A small-molecule ligand and the protein it binds are described below.
Small molecule (SMILES): Nc1ccn([C@H]2C[C@H](O[P](=O)(O)OC[C@H]3O[C@@H](n4cnc5c(N)ncnc54)C[C@@H]3O)[C@@H](CO)O2)c(=O)n1

Binding-site contacts:
Ligand atom C6 contacts residue GLY422 of chain 3.A at 3.7 Å.
Ligand atom N7 contacts residue HIS413 of chain 3.A at 4.2 Å.
Ligand atom C4 contacts residue PRO203 of chain 3.A at 4.0 Å (hydrophobic).
Ligand atom C8 contacts residue HIS413 of chain 3.A at 3.9 Å.
Ligand atom C2' contacts residue PRO414 of chain 3.A at 3.6 Å (hydrophobic).
Ligand atom C6 contacts residue VAL202 of chain 3.A at 4.1 Å (hydrophobic).
Ligand atom N6 contacts residue VAL202 of chain 3.A at 4.2 Å.
Ligand atom N6 contacts residue GLY422 of chain 3.A at 3.3 Å (h-bond).
Ligand atom C5 contacts residue ARG91 of chain 3.A at 4.2 Å.
Ligand atom C4 contacts residue VAL202 of chain 3.A at 3.7 Å (hydrophobic).
Ligand atom C6 contacts residue PRO203 of chain 3.A at 4.0 Å (hydrophobic).
Ligand atom C2' contacts residue PRO203 of chain 3.A at 3.3 Å (hydrophobic).
Ligand atom C2 contacts residue GLY422 of chain 3.A at 3.2 Å.
Ligand atom N1 contacts residue VAL202 of chain 3.A at 3.5 Å.
Ligand atom C5 contacts residue VAL202 of chain 3.A at 3.6 Å (hydrophobic).
Ligand atom N6 contacts residue PHE421 of chain 3.A at 3.8 Å.
Ligand atom N1 contacts residue PRO203 of chain 3.A at 4.2 Å.
Ligand atom O3' contacts residue PRO414 of chain 3.A at 4.2 Å.
Ligand atom C5 contacts residue ASP201 of chain 3.A at 3.3 Å.
Ligand atom C4 contacts residue ASP201 of chain 3.A at 3.5 Å.
Ligand atom N1 contacts residue PRO203 of chain 3.A at 3.8 Å.
Ligand atom C2 contacts residue PRO203 of chain 3.A at 4.0 Å (hydrophobic).
Ligand atom C2' contacts residue HIS413 of chain 3.A at 3.7 Å.
Ligand atom C5 contacts residue PRO203 of chain 3.A at 4.0 Å (hydrophobic).
Ligand atom C6 contacts residue SER415 of chain 3.A at 4.1 Å.
Ligand atom C2 contacts residue VAL202 of chain 3.A at 4.1 Å (hydrophobic).
Ligand atom N7 contacts residue SER415 of chain 3.A at 3.9 Å.
Ligand atom N3 contacts residue ASP201 of chain 3.A at 4.2 Å.
Ligand atom N7 contacts residue ASN392 of chain 3.A at 4.2 Å.
Ligand atom C6 contacts residue PRO203 of chain 3.A at 4.0 Å (hydrophobic).
Ligand atom C5 contacts residue PRO203 of chain 3.A at 3.8 Å (hydrophobic).
Ligand atom C4 contacts residue PRO203 of chain 3.A at 4.1 Å (hydrophobic).
Ligand atom N6 contacts residue SER415 of chain 3.A at 3.8 Å.
Ligand atom N1 contacts residue GLY422 of chain 3.A at 2.9 Å (h-bond).
Ligand atom C1' contacts residue PRO203 of chain 3.A at 4.1 Å (hydrophobic).
Ligand atom N4 contacts residue VAL202 of chain 3.A at 2.9 Å (h-bond).
Ligand atom C6 contacts residue VAL202 of chain 3.A at 4.2 Å (hydrophobic).
Ligand atom N7 contacts residue PRO203 of chain 3.A at 4.1 Å.
Ligand atom N6 contacts residue GLY420 of chain 3.A at 3.7 Å.
Ligand atom N4 contacts residue ASP201 of chain 3.A at 2.6 Å.

Sequence of chain 3.A:
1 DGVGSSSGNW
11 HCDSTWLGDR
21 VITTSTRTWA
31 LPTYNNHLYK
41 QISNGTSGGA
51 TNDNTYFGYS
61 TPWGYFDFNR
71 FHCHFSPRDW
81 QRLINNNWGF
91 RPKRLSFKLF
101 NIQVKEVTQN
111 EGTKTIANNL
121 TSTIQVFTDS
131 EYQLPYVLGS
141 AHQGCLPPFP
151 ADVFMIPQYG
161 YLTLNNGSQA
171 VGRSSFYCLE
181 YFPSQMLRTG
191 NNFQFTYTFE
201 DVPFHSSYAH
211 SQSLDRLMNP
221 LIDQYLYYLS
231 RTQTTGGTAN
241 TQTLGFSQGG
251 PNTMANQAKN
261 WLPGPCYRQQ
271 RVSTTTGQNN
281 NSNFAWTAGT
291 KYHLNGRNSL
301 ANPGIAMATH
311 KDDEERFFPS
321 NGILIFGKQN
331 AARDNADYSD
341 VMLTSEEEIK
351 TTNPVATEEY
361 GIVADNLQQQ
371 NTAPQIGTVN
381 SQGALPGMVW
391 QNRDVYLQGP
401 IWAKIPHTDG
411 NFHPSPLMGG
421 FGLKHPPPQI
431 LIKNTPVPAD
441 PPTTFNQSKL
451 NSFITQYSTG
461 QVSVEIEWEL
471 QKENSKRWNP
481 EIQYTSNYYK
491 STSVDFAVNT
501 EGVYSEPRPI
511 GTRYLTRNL